Binding-site contacts:
Ligand atom O4 contacts residue ASN123 of chain 1.A at 3.8 Å.
Ligand atom C10 contacts residue HIS227 of chain 1.A at 3.5 Å.
Ligand atom CL5 contacts residue LEU122 of chain 1.A at 3.9 Å.
Ligand atom O4 contacts residue ARG74 of chain 1.A at 3.2 Å (salt-bridge).
Ligand atom O3 contacts residue ASN123 of chain 1.A at 2.8 Å (h-bond).
Ligand atom C01 contacts residue MET105 of chain 1.A at 4.0 Å (hydrophobic).
Ligand atom C18 contacts residue PHE64 of chain 1.A at 3.8 Å (hydrophobic).
Ligand atom C11 contacts residue LEU122 of chain 1.A at 3.9 Å (hydrophobic).
Ligand atom C12 contacts residue ILE68 of chain 1.A at 3.9 Å (hydrophobic).
Ligand atom C09 contacts residue LEU122 of chain 1.A at 3.7 Å (hydrophobic).
Ligand atom C13 contacts residue MET105 of chain 1.A at 3.5 Å (hydrophobic).
Ligand atom C10 contacts residue ILE68 of chain 1.A at 3.5 Å (hydrophobic).
Ligand atom O1 contacts residue HIS227 of chain 1.A at 2.8 Å (h-bond).
Ligand atom O2 contacts residue LEU122 of chain 1.A at 3.6 Å.
Ligand atom O3 contacts residue THR121 of chain 1.A at 3.9 Å.
Ligand atom C18 contacts residue GLY137 of chain 1.A at 3.8 Å.
Ligand atom O1 contacts residue ILE68 of chain 1.A at 4.0 Å.
Ligand atom C16 contacts residue PHE64 of chain 1.A at 3.8 Å (hydrophobic).
Ligand atom C10 contacts residue MET102 of chain 1.A at 3.7 Å (hydrophobic).
Ligand atom C16 contacts residue PHE247 of chain 1.A at 4.0 Å (hydrophobic).
Ligand atom C8 contacts residue HIS227 of chain 1.A at 3.6 Å.
Ligand atom C07 contacts residue LEU122 of chain 1.A at 3.7 Å (hydrophobic).
Ligand atom C15 contacts residue ASN123 of chain 1.A at 3.4 Å.
Ligand atom C8 contacts residue ILE68 of chain 1.A at 3.5 Å (hydrophobic).
Ligand atom O1 contacts residue PHE247 of chain 1.A at 3.2 Å.
Ligand atom O3 contacts residue LEU122 of chain 1.A at 3.6 Å.
Ligand atom O1 contacts residue LEU138 of chain 1.A at 3.9 Å.
Ligand atom C18 contacts residue GLY136 of chain 1.A at 3.3 Å.
Ligand atom C8 contacts residue LEU138 of chain 1.A at 3.7 Å (hydrophobic).
Ligand atom O1 contacts residue MET234 of chain 1.A at 3.4 Å.
Ligand atom C6 contacts residue LEU138 of chain 1.A at 3.9 Å (hydrophobic).
Ligand atom CL5 contacts residue ILE67 of chain 1.A at 3.6 Å.
Ligand atom C05 contacts residue LEU122 of chain 1.A at 3.8 Å (hydrophobic).
Ligand atom C12 contacts residue MET102 of chain 1.A at 3.8 Å (hydrophobic).
Ligand atom C6 contacts residue ILE68 of chain 1.A at 3.9 Å (hydrophobic).
Ligand atom C11 contacts residue ALA109 of chain 1.A at 3.9 Å (hydrophobic).
Ligand atom CL6 contacts residue ILE145 of chain 1.A at 3.7 Å.
Ligand atom C11 contacts residue MET105 of chain 1.A at 3.3 Å (hydrophobic).
Ligand atom O2 contacts residue LEU133 of chain 1.A at 3.9 Å.
Ligand atom C03 contacts residue ALA71 of chain 1.A at 3.7 Å (hydrophobic).

Sequence of chain 1.A:
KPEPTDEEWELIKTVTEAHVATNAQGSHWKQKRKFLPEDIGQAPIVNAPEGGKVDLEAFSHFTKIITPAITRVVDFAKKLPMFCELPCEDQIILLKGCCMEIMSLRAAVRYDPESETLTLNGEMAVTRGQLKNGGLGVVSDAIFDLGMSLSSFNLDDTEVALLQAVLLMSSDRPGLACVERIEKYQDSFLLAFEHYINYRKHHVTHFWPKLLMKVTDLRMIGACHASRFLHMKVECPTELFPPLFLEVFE

A protein and the small-molecule ligand that binds it are described below.
Small molecule (SMILES): CC(C)c1cc(Oc2c(Cl)cc(CC(=O)O)cc2Cl)ccc1O